The small molecule below binds the protein below.
Small molecule (SMILES): Cc1ncc(COP(=O)(O)O)c(CNC2(C(=O)O)CC2)c1O

Binding-site contacts:
Ligand atom C2A contacts residue THR308 of chain 1.D at 3.0 Å.
Ligand atom O8 contacts residue SER81 of chain 1.D at 3.1 Å (h-bond).
Ligand atom O3P contacts residue ALA189 of chain 1.D at 3.2 Å.
Ligand atom O7 contacts residue SER81 of chain 1.D at 2.9 Å (h-bond).
Ligand atom O2P contacts residue GLY193 of chain 1.D at 3.5 Å (h-bond).
Ligand atom C2A contacts residue GLY309 of chain 1.D at 3.2 Å.
Ligand atom C3 contacts residue TYR282 of chain 1.D at 3.5 Å (hydrophobic).
Ligand atom P contacts residue LYS54 of chain 1.D at 3.4 Å.
Ligand atom O2P contacts residue THR194 of chain 1.D at 2.9 Å (h-bond).
Ligand atom C2 contacts residue ASN53 of chain 1.D at 3.6 Å.
Ligand atom C7 contacts residue SER81 of chain 1.D at 3.3 Å.
Ligand atom N contacts residue TYR282 of chain 1.D at 3.7 Å.
Ligand atom P contacts residue SER191 of chain 1.D at 3.2 Å.
Ligand atom C6 contacts residue THR308 of chain 1.D at 3.6 Å.
Ligand atom O7 contacts residue ASN82 of chain 1.D at 2.6 Å (h-bond).
Ligand atom O3 contacts residue TYR282 of chain 1.D at 3.5 Å.
Ligand atom O1P contacts residue SER191 of chain 1.D at 2.2 Å (h-bond).
Ligand atom C5A contacts residue GLY190 of chain 1.D at 3.7 Å.
Ligand atom O3P contacts residue GLY192 of chain 1.D at 2.7 Å (h-bond).
Ligand atom C2 contacts residue TYR282 of chain 1.D at 3.6 Å (hydrophobic).
Ligand atom C5A contacts residue ASN53 of chain 1.D at 3.5 Å.
Ligand atom C9 contacts residue GLY157 of chain 1.D at 3.0 Å.
Ligand atom O3P contacts residue SER191 of chain 1.D at 2.5 Å (h-bond).
Ligand atom C2A contacts residue GLY310 of chain 1.D at 3.6 Å.
Ligand atom P contacts residue GLY190 of chain 1.D at 3.5 Å.
Ligand atom O3P contacts residue GLY190 of chain 1.D at 2.3 Å (h-bond).
Ligand atom N1 contacts residue TYR282 of chain 1.D at 3.6 Å.
Ligand atom O3 contacts residue ASN82 of chain 1.D at 3.1 Å (h-bond).
Ligand atom C7 contacts residue TYR282 of chain 1.D at 3.5 Å (hydrophobic).
Ligand atom O1P contacts residue LYS54 of chain 1.D at 3.2 Å (salt-bridge).
Ligand atom P contacts residue GLY192 of chain 1.D at 3.5 Å.
Ligand atom C5 contacts residue ASN53 of chain 1.D at 3.6 Å.
Ligand atom C6 contacts residue ASN53 of chain 1.D at 3.6 Å.
Ligand atom O4P contacts residue LYS54 of chain 1.D at 3.1 Å (salt-bridge).
Ligand atom C8 contacts residue TYR282 of chain 1.D at 3.5 Å (hydrophobic).
Ligand atom N1 contacts residue THR308 of chain 1.D at 3.1 Å (h-bond).
Ligand atom O7 contacts residue HIS83 of chain 1.D at 2.8 Å (h-bond).
Ligand atom O8 contacts residue TYR282 of chain 1.D at 3.5 Å (h-bond).
Ligand atom O2P contacts residue LYS54 of chain 1.D at 3.2 Å (salt-bridge).
Ligand atom O1P contacts residue GLY192 of chain 1.D at 3.4 Å (h-bond).

Sequence of chain 1.D:
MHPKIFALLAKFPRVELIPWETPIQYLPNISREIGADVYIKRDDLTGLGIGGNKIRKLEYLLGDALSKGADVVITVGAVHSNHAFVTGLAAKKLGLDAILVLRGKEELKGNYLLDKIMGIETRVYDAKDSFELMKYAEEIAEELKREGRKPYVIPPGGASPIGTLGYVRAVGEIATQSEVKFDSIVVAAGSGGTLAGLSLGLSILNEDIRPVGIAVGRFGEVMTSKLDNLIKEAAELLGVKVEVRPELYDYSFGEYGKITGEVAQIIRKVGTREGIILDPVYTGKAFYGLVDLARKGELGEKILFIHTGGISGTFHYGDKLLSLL